Binding-site contacts:
Ligand atom CAU contacts residue ASP172 of chain 2.A at 3.7 Å.
Ligand atom CAX contacts residue THR171 of chain 2.A at 3.3 Å.
Ligand atom C6 contacts residue LEU110 of chain 2.A at 3.8 Å (hydrophobic).
Ligand atom CAQ contacts residue THR108 of chain 2.A at 3.8 Å.
Ligand atom N1 contacts residue CYS111 of chain 2.A at 3.1 Å (h-bond).
Ligand atom CAV contacts residue PHE94 of chain 2.A at 3.7 Å (hydrophobic).
Ligand atom C4 contacts residue ALA59 of chain 2.A at 3.8 Å (hydrophobic).
Ligand atom CBB contacts residue CYS111 of chain 2.A at 3.8 Å (hydrophobic).
Ligand atom CAW contacts residue PHE94 of chain 2.A at 3.6 Å (hydrophobic).
Ligand atom CBC contacts residue THR108 of chain 2.A at 3.8 Å.
Ligand atom N1 contacts residue SER109 of chain 2.A at 3.7 Å.
Ligand atom CAN contacts residue THR171 of chain 2.A at 3.3 Å.
Ligand atom N3 contacts residue THR108 of chain 2.A at 3.5 Å.
Ligand atom CAC contacts residue VAL49 of chain 2.A at 3.8 Å (hydrophobic).
Ligand atom CAF contacts residue LEU110 of chain 2.A at 3.6 Å (hydrophobic).
Ligand atom OAY contacts residue ILE41 of chain 2.A at 3.8 Å.
Ligand atom CAP contacts residue ARG61 of chain 2.A at 3.5 Å.
Ligand atom CAV contacts residue ASP172 of chain 2.A at 3.8 Å.
Ligand atom CAO contacts residue ARG61 of chain 2.A at 3.5 Å.
Ligand atom CAM contacts residue THR171 of chain 2.A at 3.5 Å.
Ligand atom N1 contacts residue LEU110 of chain 2.A at 3.8 Å.
Ligand atom CBC contacts residue ALA59 of chain 2.A at 3.7 Å (hydrophobic).
Ligand atom CAW contacts residue THR171 of chain 2.A at 3.5 Å.
Ligand atom C2 contacts residue CYS111 of chain 2.A at 3.8 Å (hydrophobic).
Ligand atom CAG contacts residue PHE162 of chain 2.A at 3.8 Å (hydrophobic).
Ligand atom CBC contacts residue ARG61 of chain 2.A at 3.7 Å.
Ligand atom CAU contacts residue PHE173 of chain 2.A at 3.6 Å (hydrophobic).
Ligand atom OAR contacts residue ARG61 of chain 2.A at 3.2 Å (salt-bridge).
Ligand atom N3 contacts residue ALA59 of chain 2.A at 3.6 Å.
Ligand atom C6 contacts residue PHE162 of chain 2.A at 3.7 Å (hydrophobic).
Ligand atom CAW contacts residue ASP172 of chain 2.A at 3.8 Å.
Ligand atom C2 contacts residue ALA59 of chain 2.A at 3.6 Å (hydrophobic).
Ligand atom CAZ contacts residue ILE41 of chain 2.A at 3.8 Å (hydrophobic).
Ligand atom CAV contacts residue PHE173 of chain 2.A at 3.5 Å (hydrophobic).
Ligand atom CAF contacts residue PHE162 of chain 2.A at 3.6 Å (hydrophobic).
Ligand atom CBC contacts residue VAL49 of chain 2.A at 3.7 Å (hydrophobic).
Ligand atom CAT contacts residue ASP172 of chain 2.A at 3.6 Å.
Ligand atom CAQ contacts residue ARG61 of chain 2.A at 3.7 Å.
Ligand atom NAK contacts residue VAL49 of chain 2.A at 3.8 Å.
Ligand atom C2 contacts residue SER109 of chain 2.A at 3.2 Å.

A protein and the small-molecule ligand that binds it are described below.
Small molecule (SMILES): COc1cc2ncnc(Nc3ccc(Oc4ccccc4)cc3C)c2cc1OC

Sequence of chain 2.A:
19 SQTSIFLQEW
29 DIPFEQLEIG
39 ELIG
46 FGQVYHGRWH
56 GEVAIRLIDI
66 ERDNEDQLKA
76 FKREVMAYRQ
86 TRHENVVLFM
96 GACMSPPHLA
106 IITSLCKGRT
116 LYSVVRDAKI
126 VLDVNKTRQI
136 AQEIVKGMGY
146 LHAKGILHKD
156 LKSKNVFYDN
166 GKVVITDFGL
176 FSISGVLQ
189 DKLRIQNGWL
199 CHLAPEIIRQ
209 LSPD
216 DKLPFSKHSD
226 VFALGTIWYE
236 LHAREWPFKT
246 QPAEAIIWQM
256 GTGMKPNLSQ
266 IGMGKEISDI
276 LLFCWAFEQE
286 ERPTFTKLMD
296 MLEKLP